The small molecule below binds the protein below.
Small molecule (SMILES): COc1ccc(N2CCN(c3cccc(C)c3)CC2)nn1

Binding-site contacts:
Ligand atom C1 contacts residue DMS1 of chain 5.F at 4.1 Å.
Ligand atom C7 contacts residue TYR197 of chain 5.A at 3.5 Å (hydrophobic).
Ligand atom C18 contacts residue VAL188 of chain 5.A at 3.9 Å (hydrophobic).
Ligand atom C16 contacts residue ILE104 of chain 5.A at 3.7 Å (hydrophobic).
Ligand atom N4 contacts residue DMS1 of chain 5.F at 3.6 Å (h-bond).
Ligand atom C8 contacts residue TYR197 of chain 5.A at 3.4 Å (hydrophobic).
Ligand atom C18 contacts residue TYR152 of chain 5.A at 3.8 Å (hydrophobic).
Ligand atom C11 contacts residue TYR128 of chain 5.A at 3.4 Å (hydrophobic).
Ligand atom C19 contacts residue VAL191 of chain 5.A at 4.0 Å (hydrophobic).
Ligand atom C17 contacts residue ILE104 of chain 5.A at 3.8 Å (hydrophobic).
Ligand atom C13 contacts residue TYR197 of chain 5.A at 4.0 Å (hydrophobic).
Ligand atom C15 contacts residue TYR128 of chain 5.A at 3.0 Å (hydrophobic).
Ligand atom C1 contacts residue ASN198 of chain 5.A at 4.0 Å.
Ligand atom C10 contacts residue LEU106 of chain 5.A at 4.0 Å (hydrophobic).
Ligand atom C8 contacts residue PHE124 of chain 5.A at 3.6 Å (hydrophobic).
Ligand atom C7 contacts residue PHE124 of chain 5.A at 3.8 Å (hydrophobic).
Ligand atom N4 contacts residue ASN219 of chain 5.A at 4.0 Å.
Ligand atom C14 contacts residue SER126 of chain 5.A at 3.6 Å.
Ligand atom C17 contacts residue TYR128 of chain 5.A at 3.8 Å (hydrophobic).
Ligand atom C21 contacts residue MET224 of chain 5.A at 4.0 Å (hydrophobic).
Ligand atom N12 contacts residue TYR128 of chain 5.A at 2.5 Å (h-bond).
Ligand atom C10 contacts residue TYR128 of chain 5.A at 3.6 Å (hydrophobic).
Ligand atom C11 contacts residue MET221 of chain 5.A at 4.0 Å (hydrophobic).
Ligand atom C10 contacts residue ILE104 of chain 5.A at 3.9 Å (hydrophobic).
Ligand atom N9 contacts residue TYR128 of chain 5.A at 4.1 Å.
Ligand atom C19 contacts residue VAL188 of chain 5.A at 3.5 Å (hydrophobic).
Ligand atom C21 contacts residue ILE104 of chain 5.A at 3.5 Å (hydrophobic).
Ligand atom C13 contacts residue TYR128 of chain 5.A at 3.0 Å (hydrophobic).
Ligand atom C14 contacts residue TYR128 of chain 5.A at 3.3 Å (hydrophobic).
Ligand atom C13 contacts residue SER126 of chain 5.A at 3.7 Å.
Ligand atom C16 contacts residue TYR128 of chain 5.A at 2.9 Å (hydrophobic).
Ligand atom C20 contacts residue VAL188 of chain 5.A at 3.7 Å (hydrophobic).
Ligand atom C7 contacts residue LEU106 of chain 5.A at 4.1 Å (hydrophobic).
Ligand atom C10 contacts residue MET221 of chain 5.A at 4.0 Å (hydrophobic).
Ligand atom N5 contacts residue ASN219 of chain 5.A at 4.1 Å.
Ligand atom N5 contacts residue DMS1 of chain 5.F at 3.9 Å.
Ligand atom C11 contacts residue ILE104 of chain 5.A at 3.5 Å (hydrophobic).
Ligand atom C19 contacts residue TYR152 of chain 5.A at 3.9 Å (hydrophobic).
Ligand atom C14 contacts residue TYR197 of chain 5.A at 4.1 Å (hydrophobic).
Ligand atom C20 contacts residue VAL191 of chain 5.A at 3.5 Å (hydrophobic).

Sequence of chain 5.A:
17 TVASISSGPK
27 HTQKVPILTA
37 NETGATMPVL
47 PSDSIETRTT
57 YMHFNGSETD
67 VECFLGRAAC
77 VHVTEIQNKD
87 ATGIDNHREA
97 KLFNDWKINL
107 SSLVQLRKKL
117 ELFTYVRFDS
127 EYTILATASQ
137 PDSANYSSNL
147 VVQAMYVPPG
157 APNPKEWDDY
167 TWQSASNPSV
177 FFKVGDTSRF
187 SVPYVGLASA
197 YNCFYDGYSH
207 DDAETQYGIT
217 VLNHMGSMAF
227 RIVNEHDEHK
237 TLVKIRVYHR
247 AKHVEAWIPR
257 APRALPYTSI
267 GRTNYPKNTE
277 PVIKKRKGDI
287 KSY